This protein binds this small molecule.
Small molecule (SMILES): C[C@H](O)[C@H](N)[C@@H]1O[C@](O)(C(=O)O)C[C@H](O)[C@@H]1N

Sequence of chain 1.F:
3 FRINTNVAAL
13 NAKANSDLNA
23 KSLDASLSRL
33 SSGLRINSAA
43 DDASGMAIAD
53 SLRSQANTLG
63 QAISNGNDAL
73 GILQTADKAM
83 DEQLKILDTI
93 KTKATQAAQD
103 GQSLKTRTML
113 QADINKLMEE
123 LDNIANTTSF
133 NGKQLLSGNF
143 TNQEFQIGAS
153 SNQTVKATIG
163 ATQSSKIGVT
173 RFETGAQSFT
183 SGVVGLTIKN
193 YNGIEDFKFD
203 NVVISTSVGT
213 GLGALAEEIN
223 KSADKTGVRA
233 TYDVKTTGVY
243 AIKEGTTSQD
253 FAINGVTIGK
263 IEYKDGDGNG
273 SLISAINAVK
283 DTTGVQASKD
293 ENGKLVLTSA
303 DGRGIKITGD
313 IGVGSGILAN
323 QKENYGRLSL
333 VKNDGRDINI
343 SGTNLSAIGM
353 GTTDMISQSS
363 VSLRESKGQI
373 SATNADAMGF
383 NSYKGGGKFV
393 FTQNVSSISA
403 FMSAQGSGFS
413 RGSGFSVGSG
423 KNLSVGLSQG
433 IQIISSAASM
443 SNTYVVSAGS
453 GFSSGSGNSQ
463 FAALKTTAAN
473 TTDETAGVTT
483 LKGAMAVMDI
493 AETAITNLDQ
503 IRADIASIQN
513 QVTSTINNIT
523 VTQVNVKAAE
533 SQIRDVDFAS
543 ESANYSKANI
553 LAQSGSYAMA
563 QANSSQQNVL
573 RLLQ

Binding-site contacts:
Ligand atom C2 contacts residue THR394 of chain 1.F at 1.4 Å.
Ligand atom O6 contacts residue THR394 of chain 1.F at 2.5 Å (h-bond).
Ligand atom C4 contacts residue THR394 of chain 1.F at 3.9 Å.
Ligand atom O8 contacts residue ALA439 of chain 1.F at 4.2 Å.
Ligand atom C6 contacts residue THR394 of chain 1.F at 3.5 Å.
Ligand atom O8 contacts residue GLN395 of chain 1.F at 3.9 Å.
Ligand atom O1B contacts residue THR394 of chain 1.F at 2.8 Å (h-bond).
Ligand atom C1 contacts residue THR394 of chain 1.F at 1.9 Å.
Ligand atom C9 contacts residue SER438 of chain 1.F at 4.4 Å.
Ligand atom O8 contacts residue THR394 of chain 1.F at 2.3 Å (h-bond).
Ligand atom C8 contacts residue ASN396 of chain 1.F at 3.2 Å.
Ligand atom C7 contacts residue ASN396 of chain 1.F at 4.3 Å.
Ligand atom O4 contacts residue THR394 of chain 1.F at 4.3 Å.
Ligand atom C5 contacts residue THR394 of chain 1.F at 4.3 Å.
Ligand atom O1A contacts residue THR394 of chain 1.F at 2.3 Å (h-bond).
Ligand atom C9 contacts residue ASN396 of chain 1.F at 4.2 Å.
Ligand atom C9 contacts residue ALA439 of chain 1.F at 4.2 Å (hydrophobic).
Ligand atom C8 contacts residue THR394 of chain 1.F at 3.6 Å.
Ligand atom O8 contacts residue SER438 of chain 1.F at 4.4 Å.
Ligand atom O8 contacts residue SER437 of chain 1.F at 4.4 Å.
Ligand atom C6 contacts residue ASN396 of chain 1.F at 4.4 Å.
Ligand atom C7 contacts residue THR394 of chain 1.F at 4.2 Å.
Ligand atom C3 contacts residue THR394 of chain 1.F at 2.6 Å.
Ligand atom O8 contacts residue ASN396 of chain 1.F at 3.2 Å (h-bond).